Binding-site contacts:
Ligand atom CB1 contacts residue GLU189 of chain 1.A at 3.5 Å.
Ligand atom CA contacts residue SER138 of chain 1.A at 3.8 Å.
Ligand atom CA contacts residue GLU189 of chain 1.A at 3.4 Å.
Ligand atom CG1 contacts residue THR139 of chain 1.A at 3.5 Å.
Ligand atom CD contacts residue TYR57 of chain 1.A at 3.3 Å (hydrophobic).
Ligand atom C contacts residue SER138 of chain 1.A at 3.7 Å.
Ligand atom OD2 contacts residue THR139 of chain 1.A at 3.4 Å (h-bond).
Ligand atom O contacts residue TYR57 of chain 1.A at 3.5 Å.
Ligand atom C contacts residue ARG92 of chain 1.A at 3.6 Å.
Ligand atom CG1 contacts residue GLU189 of chain 1.A at 4.0 Å.
Ligand atom OD2 contacts residue SER138 of chain 1.A at 3.2 Å (h-bond).
Ligand atom CA contacts residue THR87 of chain 1.A at 3.4 Å.
Ligand atom OD1 contacts residue GLU189 of chain 1.A at 3.7 Å.
Ligand atom CG contacts residue TYR57 of chain 1.A at 3.5 Å (hydrophobic).
Ligand atom O contacts residue LEU86 of chain 1.A at 3.9 Å.
Ligand atom CD1 contacts residue TYR57 of chain 1.A at 3.4 Å (hydrophobic).
Ligand atom OXT contacts residue ARG92 of chain 1.A at 3.1 Å (salt-bridge).
Ligand atom OXT contacts residue GLY137 of chain 1.A at 3.4 Å.
Ligand atom CD1 contacts residue THR170 of chain 1.A at 4.0 Å.
Ligand atom OD1 contacts residue THR139 of chain 1.A at 2.7 Å (h-bond).
Ligand atom O contacts residue THR87 of chain 1.A at 3.3 Å (h-bond).
Ligand atom C contacts residue THR87 of chain 1.A at 3.5 Å.
Ligand atom O contacts residue ARG92 of chain 1.A at 2.9 Å (salt-bridge).
Ligand atom N contacts residue PRO85 of chain 1.A at 2.8 Å (h-bond).
Ligand atom OXT contacts residue SER138 of chain 1.A at 3.0 Å (h-bond).
Ligand atom N contacts residue TYR57 of chain 1.A at 4.0 Å.
Ligand atom OD2 contacts residue SER136 of chain 1.A at 4.0 Å.
Ligand atom OD2 contacts residue GLY137 of chain 1.A at 3.4 Å.
Ligand atom CD2 contacts residue TYR57 of chain 1.A at 3.7 Å (hydrophobic).
Ligand atom N contacts residue GLU189 of chain 1.A at 2.9 Å (salt-bridge).
Ligand atom CD1 contacts residue GLU9 of chain 1.A at 3.5 Å.
Ligand atom CD contacts residue GLU189 of chain 1.A at 3.5 Å.
Ligand atom O contacts residue PRO85 of chain 1.A at 3.6 Å.
Ligand atom CD1 contacts residue MET192 of chain 1.A at 4.0 Å (hydrophobic).
Ligand atom N contacts residue THR87 of chain 1.A at 3.4 Å (h-bond).
Ligand atom CD contacts residue MET192 of chain 1.A at 4.0 Å (hydrophobic).
Ligand atom CD2 contacts residue SER136 of chain 1.A at 3.8 Å.
Ligand atom CD contacts residue PRO85 of chain 1.A at 3.2 Å (hydrophobic).
Ligand atom CG2 contacts residue TYR57 of chain 1.A at 3.4 Å (hydrophobic).
Ligand atom CB contacts residue GLU189 of chain 1.A at 4.0 Å.

The protein below binds the small molecule below.
Small molecule (SMILES): C=C(C)[C@H]1CN[C@H](C(=O)O)[C@H]1CC(=O)O

Sequence of chain 1.A:
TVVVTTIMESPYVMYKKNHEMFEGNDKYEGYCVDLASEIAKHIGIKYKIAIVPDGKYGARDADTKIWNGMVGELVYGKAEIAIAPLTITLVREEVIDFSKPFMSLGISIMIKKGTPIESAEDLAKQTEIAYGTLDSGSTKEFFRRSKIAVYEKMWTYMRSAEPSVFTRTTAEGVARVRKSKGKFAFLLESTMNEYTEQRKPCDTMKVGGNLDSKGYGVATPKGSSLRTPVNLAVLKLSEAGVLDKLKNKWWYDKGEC